Binding-site contacts:
Ligand atom O contacts residue ARG193 of chain 15.W at 2.8 Å (salt-bridge).
Ligand atom CG contacts residue GLU289 of chain 46.W at 3.6 Å.
Ligand atom CE1 contacts residue GLU289 of chain 46.W at 3.6 Å.
Ligand atom CE2 contacts residue MET223 of chain 46.W at 3.5 Å (hydrophobic).
Ligand atom CG contacts residue TYR288 of chain 46.W at 3.4 Å (hydrophobic).
Ligand atom ND2 contacts residue TYR188 of chain 15.W at 3.5 Å (h-bond).
Ligand atom CE2 contacts residue ARG193 of chain 15.W at 3.8 Å.
Ligand atom CE1 contacts residue VAL432 of chain 15.W at 3.8 Å (hydrophobic).
Ligand atom CB contacts residue LEU189 of chain 15.W at 3.8 Å (hydrophobic).
Ligand atom CB contacts residue GLU289 of chain 46.W at 3.8 Å.
Ligand atom CE1 contacts residue MET223 of chain 46.W at 3.3 Å (hydrophobic).
Ligand atom CG2 contacts residue LEU189 of chain 15.W at 2.8 Å (hydrophobic).
Ligand atom CD2 contacts residue MET223 of chain 46.W at 3.7 Å (hydrophobic).
Ligand atom ND2 contacts residue GLU199 of chain 15.W at 2.9 Å (salt-bridge).
Ligand atom OH contacts residue THR430 of chain 15.W at 3.4 Å.
Ligand atom OH contacts residue HIS431 of chain 15.W at 2.9 Å (h-bond).
Ligand atom OD1 contacts residue GLU199 of chain 15.W at 3.4 Å (salt-bridge).
Ligand atom CE1 contacts residue ARG193 of chain 15.W at 3.1 Å.
Ligand atom CE1 contacts residue THR219 of chain 46.W at 3.9 Å.
Ligand atom C contacts residue ARG193 of chain 15.W at 3.3 Å.
Ligand atom O contacts residue ARG435 of chain 15.W at 3.5 Å (salt-bridge).
Ligand atom CZ contacts residue MET223 of chain 46.W at 2.9 Å (hydrophobic).
Ligand atom CG2 contacts residue TYR188 of chain 15.W at 3.9 Å (hydrophobic).
Ligand atom OH contacts residue LEU283 of chain 46.W at 3.8 Å.
Ligand atom CG1 contacts residue ARG435 of chain 15.W at 3.8 Å.
Ligand atom CZ contacts residue HIS431 of chain 15.W at 3.4 Å.
Ligand atom CG1 contacts residue PHE436 of chain 15.W at 3.4 Å (hydrophobic).
Ligand atom CZ contacts residue THR219 of chain 46.W at 3.2 Å.
Ligand atom CD contacts residue HIS431 of chain 15.W at 3.8 Å.
Ligand atom CD1 contacts residue ARG193 of chain 15.W at 3.7 Å.
Ligand atom CD1 contacts residue HIS431 of chain 15.W at 3.3 Å.
Ligand atom CG contacts residue GLU199 of chain 15.W at 3.6 Å.
Ligand atom CE1 contacts residue HIS431 of chain 15.W at 3.0 Å.
Ligand atom CZ contacts residue ARG193 of chain 15.W at 3.1 Å.
Ligand atom CB contacts residue ARG435 of chain 15.W at 3.7 Å.
Ligand atom N contacts residue ARG193 of chain 15.W at 3.8 Å.
Ligand atom CD1 contacts residue GLU289 of chain 46.W at 3.0 Å.
Ligand atom CG contacts residue HIS431 of chain 15.W at 3.8 Å.
Ligand atom CA contacts residue ARG193 of chain 15.W at 3.8 Å.
Ligand atom OH contacts residue MET223 of chain 46.W at 2.2 Å (h-bond).

Sequence of chain 15.W:
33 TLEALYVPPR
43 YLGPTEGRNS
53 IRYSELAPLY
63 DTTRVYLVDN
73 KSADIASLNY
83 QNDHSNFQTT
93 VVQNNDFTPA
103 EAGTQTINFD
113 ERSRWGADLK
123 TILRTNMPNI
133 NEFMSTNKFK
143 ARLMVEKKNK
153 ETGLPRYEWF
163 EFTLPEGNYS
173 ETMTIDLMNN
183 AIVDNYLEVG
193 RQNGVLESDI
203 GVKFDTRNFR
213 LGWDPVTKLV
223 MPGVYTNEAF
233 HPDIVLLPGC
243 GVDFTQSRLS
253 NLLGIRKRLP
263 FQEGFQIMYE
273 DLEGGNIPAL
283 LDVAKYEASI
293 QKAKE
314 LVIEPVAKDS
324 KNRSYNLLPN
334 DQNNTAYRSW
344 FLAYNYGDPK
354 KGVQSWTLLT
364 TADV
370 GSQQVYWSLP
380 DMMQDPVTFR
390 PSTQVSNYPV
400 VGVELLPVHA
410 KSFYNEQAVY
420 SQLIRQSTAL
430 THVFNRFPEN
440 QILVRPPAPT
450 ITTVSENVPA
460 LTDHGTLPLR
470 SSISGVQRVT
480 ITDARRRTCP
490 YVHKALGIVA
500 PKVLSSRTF

This small molecule binds to this protein.
Small molecule (SMILES): CC(C)[C@H](NC(=O)[C@@H]1CCCN1C(=O)[C@H](CC(N)=O)NC(=O)[C@@H](N)Cc1ccccc1)C(=O)N[C@@H](Cc1ccc(O)cc1)C(=O)N1CCC[C@H]1C(=O)N[C@H](C=O)Cc1ccc(O)cc1

Sequence of chain 46.W:
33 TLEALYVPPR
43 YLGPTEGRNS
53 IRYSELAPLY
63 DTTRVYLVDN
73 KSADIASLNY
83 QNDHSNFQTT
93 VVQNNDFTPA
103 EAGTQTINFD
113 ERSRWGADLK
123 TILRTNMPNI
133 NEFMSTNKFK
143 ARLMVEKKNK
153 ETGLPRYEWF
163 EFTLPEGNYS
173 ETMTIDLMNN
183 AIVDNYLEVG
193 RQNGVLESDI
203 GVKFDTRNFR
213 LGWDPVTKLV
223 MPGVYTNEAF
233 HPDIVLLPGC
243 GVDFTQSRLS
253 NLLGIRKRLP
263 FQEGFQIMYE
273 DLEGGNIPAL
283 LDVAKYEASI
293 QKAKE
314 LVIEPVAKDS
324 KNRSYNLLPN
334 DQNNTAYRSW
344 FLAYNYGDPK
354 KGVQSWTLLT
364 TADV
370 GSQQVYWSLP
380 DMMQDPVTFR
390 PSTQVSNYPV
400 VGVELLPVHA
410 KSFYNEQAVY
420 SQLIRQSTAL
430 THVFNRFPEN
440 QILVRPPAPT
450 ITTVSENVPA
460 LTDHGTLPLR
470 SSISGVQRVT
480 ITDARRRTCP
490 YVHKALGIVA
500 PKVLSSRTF